Binding-site contacts:
Ligand atom CD contacts residue TYR678 of chain 1.A at 4.0 Å (hydrophobic).
Ligand atom CG contacts residue PHE681 of chain 1.A at 4.0 Å (hydrophobic).
Ligand atom CD contacts residue PHE628 of chain 1.A at 3.6 Å (hydrophobic).
Ligand atom CG contacts residue PHE628 of chain 1.A at 4.4 Å (hydrophobic).
Ligand atom CA contacts residue TYR678 of chain 1.A at 3.5 Å (hydrophobic).
Ligand atom CG contacts residue TRP667 of chain 1.A at 3.6 Å (hydrophobic).
Ligand atom CD contacts residue PHE681 of chain 1.A at 4.4 Å (hydrophobic).
Ligand atom O contacts residue TRP667 of chain 1.A at 2.5 Å (h-bond).
Ligand atom CG contacts residue TYR672 of chain 1.A at 3.8 Å (hydrophobic).
Ligand atom CB contacts residue TYR672 of chain 1.A at 4.0 Å (hydrophobic).
Ligand atom CA contacts residue PHE628 of chain 1.A at 4.0 Å (hydrophobic).
Ligand atom CB contacts residue TRP667 of chain 1.A at 3.4 Å (hydrophobic).
Ligand atom CB contacts residue TYR678 of chain 1.A at 3.9 Å (hydrophobic).
Ligand atom CD contacts residue TRP667 of chain 1.A at 3.8 Å (hydrophobic).
Ligand atom CD contacts residue TYR672 of chain 1.A at 3.6 Å (hydrophobic).
Ligand atom O contacts residue TYR678 of chain 1.A at 4.2 Å.
Ligand atom CG contacts residue TYR678 of chain 1.A at 3.8 Å (hydrophobic).
Ligand atom N contacts residue TYR678 of chain 1.A at 3.8 Å.
Ligand atom N contacts residue PHE628 of chain 1.A at 4.2 Å.
Ligand atom C contacts residue TRP667 of chain 1.A at 3.1 Å (hydrophobic).
Ligand atom C contacts residue TYR678 of chain 1.A at 4.1 Å (hydrophobic).
Ligand atom CA contacts residue TRP667 of chain 1.A at 3.8 Å (hydrophobic).
Ligand atom N contacts residue TRP667 of chain 1.A at 3.5 Å (h-bond).

Sequence of chain 1.A:
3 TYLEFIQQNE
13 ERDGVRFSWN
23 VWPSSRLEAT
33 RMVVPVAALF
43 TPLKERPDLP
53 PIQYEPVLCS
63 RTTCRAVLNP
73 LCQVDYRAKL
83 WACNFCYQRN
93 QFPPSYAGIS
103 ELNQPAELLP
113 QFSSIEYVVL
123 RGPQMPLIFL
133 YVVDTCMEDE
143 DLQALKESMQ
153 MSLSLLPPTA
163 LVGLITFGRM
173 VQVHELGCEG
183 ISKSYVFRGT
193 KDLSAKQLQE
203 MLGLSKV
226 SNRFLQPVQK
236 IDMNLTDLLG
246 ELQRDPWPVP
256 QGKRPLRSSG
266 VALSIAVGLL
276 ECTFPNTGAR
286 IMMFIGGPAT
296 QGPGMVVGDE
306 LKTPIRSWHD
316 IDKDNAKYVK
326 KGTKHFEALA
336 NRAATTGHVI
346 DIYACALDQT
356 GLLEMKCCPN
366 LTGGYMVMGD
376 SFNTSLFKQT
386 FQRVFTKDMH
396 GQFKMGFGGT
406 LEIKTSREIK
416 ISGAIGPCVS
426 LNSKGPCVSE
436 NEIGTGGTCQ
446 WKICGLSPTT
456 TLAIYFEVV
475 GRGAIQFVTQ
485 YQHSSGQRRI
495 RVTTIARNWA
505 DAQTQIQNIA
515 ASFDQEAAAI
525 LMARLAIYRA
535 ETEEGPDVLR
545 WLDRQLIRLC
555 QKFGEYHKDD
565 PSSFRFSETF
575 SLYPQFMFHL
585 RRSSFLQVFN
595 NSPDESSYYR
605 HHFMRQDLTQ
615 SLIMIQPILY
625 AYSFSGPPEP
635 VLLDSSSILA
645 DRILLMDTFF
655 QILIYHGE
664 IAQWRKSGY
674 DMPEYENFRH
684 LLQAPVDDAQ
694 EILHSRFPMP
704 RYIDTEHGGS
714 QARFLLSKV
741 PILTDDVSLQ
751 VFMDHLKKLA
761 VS

This small molecule binds to this protein.
Small molecule (SMILES): O=C[C@@H]1CCCN1C(=O)[C@@H]1CCCN1C(=O)[C@@H]1CCCN1